Sequence of chain 1.A:
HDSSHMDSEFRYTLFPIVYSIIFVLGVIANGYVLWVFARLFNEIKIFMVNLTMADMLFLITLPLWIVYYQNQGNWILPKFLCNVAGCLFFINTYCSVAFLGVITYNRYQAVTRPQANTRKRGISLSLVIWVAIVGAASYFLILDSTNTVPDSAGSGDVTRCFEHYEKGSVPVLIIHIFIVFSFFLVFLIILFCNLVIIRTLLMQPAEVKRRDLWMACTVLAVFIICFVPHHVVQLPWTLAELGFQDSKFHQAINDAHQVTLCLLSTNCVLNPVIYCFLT

Binding-site contacts:
Ligand atom CAB contacts residue TYR79 of chain 1.A at 3.4 Å (hydrophobic).
Ligand atom CAD contacts residue OLC1 of chain 1.D at 3.8 Å.
Ligand atom CAQ contacts residue PHE99 of chain 1.A at 3.8 Å (hydrophobic).
Ligand atom CBF contacts residue HIS190 of chain 1.A at 3.5 Å.
Ligand atom FAG contacts residue PHE176 of chain 1.A at 3.3 Å.
Ligand atom CAP contacts residue LEU393 of chain 1.A at 3.5 Å (hydrophobic).
Ligand atom CAP contacts residue TYR24 of chain 1.A at 3.3 Å (hydrophobic).
Ligand atom OAE contacts residue GLN366 of chain 1.A at 3.2 Å (h-bond).
Ligand atom NAU contacts residue TRP75 of chain 1.A at 3.8 Å.
Ligand atom CAC contacts residue PHE176 of chain 1.A at 3.5 Å (hydrophobic).
Ligand atom CAS contacts residue PHE176 of chain 1.A at 3.7 Å (hydrophobic).
Ligand atom CAJ contacts residue PHE99 of chain 1.A at 3.6 Å (hydrophobic).
Ligand atom CAN contacts residue OLC1 of chain 1.D at 3.6 Å.
Ligand atom CBF contacts residue PHE154 of chain 1.A at 3.7 Å (hydrophobic).
Ligand atom NAT contacts residue TYR24 of chain 1.A at 2.7 Å (h-bond).
Ligand atom CBG contacts residue HIS190 of chain 1.A at 3.7 Å.
Ligand atom OAF contacts residue TYR179 of chain 1.A at 3.6 Å.
Ligand atom CAY contacts residue PHE176 of chain 1.A at 3.8 Å (hydrophobic).
Ligand atom CAX contacts residue TRP75 of chain 1.A at 3.5 Å (hydrophobic).
Ligand atom NAU contacts residue TYR79 of chain 1.A at 2.8 Å (h-bond).
Ligand atom CBD contacts residue LEU393 of chain 1.A at 3.6 Å (hydrophobic).
Ligand atom CAB contacts residue GLU177 of chain 1.A at 3.6 Å.
Ligand atom NBH contacts residue TYR179 of chain 1.A at 3.8 Å.
Ligand atom CAB contacts residue CYS175 of chain 1.A at 3.3 Å (hydrophobic).
Ligand atom CAK contacts residue ILE193 of chain 1.A at 3.7 Å (hydrophobic).
Ligand atom NBJ contacts residue TRP75 of chain 1.A at 3.3 Å.
Ligand atom CAJ contacts residue TRP75 of chain 1.A at 3.8 Å (hydrophobic).
Ligand atom CBE contacts residue TRP75 of chain 1.A at 3.5 Å (hydrophobic).
Ligand atom CAR contacts residue TYR179 of chain 1.A at 3.1 Å (hydrophobic).
Ligand atom CAX contacts residue TYR79 of chain 1.A at 3.5 Å (hydrophobic).
Ligand atom CAW contacts residue TYR179 of chain 1.A at 3.8 Å (hydrophobic).
Ligand atom FAG contacts residue GLY96 of chain 1.A at 3.1 Å.
Ligand atom OAF contacts residue HIS190 of chain 1.A at 3.0 Å (h-bond).
Ligand atom CBG contacts residue PHE154 of chain 1.A at 3.8 Å (hydrophobic).
Ligand atom CAI contacts residue ILE193 of chain 1.A at 3.6 Å (hydrophobic).
Ligand atom CAN contacts residue HIS190 of chain 1.A at 3.7 Å.
Ligand atom CAS contacts residue TRP75 of chain 1.A at 3.5 Å (hydrophobic).
Ligand atom CAO contacts residue TRP75 of chain 1.A at 3.6 Å (hydrophobic).
Ligand atom CAD contacts residue TYR179 of chain 1.A at 3.7 Å (hydrophobic).
Ligand atom CAZ contacts residue PHE99 of chain 1.A at 3.8 Å (hydrophobic).

A small-molecule ligand and the protein it binds are described below.
Small molecule (SMILES): C#Cc1cccc2c1c(C(=O)c1ccc(Cn3c(C)nc4cnccc43)c(F)c1)cn2C(=O)N(C)C